Sequence of chain 1.D:
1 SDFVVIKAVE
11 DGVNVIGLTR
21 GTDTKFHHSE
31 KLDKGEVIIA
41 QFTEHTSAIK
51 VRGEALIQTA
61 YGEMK

Binding-site contacts:
Ligand atom C contacts residue GLN41 of chain 1.E at 4.4 Å.
Ligand atom CD2 contacts residue THR43 of chain 1.D at 3.8 Å.
Ligand atom O contacts residue SER1 of chain 1.E at 2.9 Å (h-bond).
Ligand atom CB contacts residue PHE42 of chain 1.D at 3.8 Å (hydrophobic).
Ligand atom NE1 contacts residue GLU44 of chain 1.D at 3.6 Å.
Ligand atom CD1 contacts residue THR43 of chain 1.D at 3.8 Å.
Ligand atom CG contacts residue GLU44 of chain 1.D at 3.9 Å.
Ligand atom CB contacts residue ARG20 of chain 1.D at 3.6 Å.
Ligand atom CA contacts residue SER1 of chain 1.D at 3.3 Å.
Ligand atom N contacts residue GLN41 of chain 1.E at 3.1 Å (h-bond).
Ligand atom CB contacts residue THR43 of chain 1.D at 4.0 Å.
Ligand atom C contacts residue ARG20 of chain 1.D at 4.4 Å.
Ligand atom CE3 contacts residue THR43 of chain 1.D at 4.2 Å.
Ligand atom CG contacts residue SER1 of chain 1.D at 4.4 Å.
Ligand atom N contacts residue SER1 of chain 1.D at 2.8 Å (h-bond).
Ligand atom CH2 contacts residue GLU44 of chain 1.D at 4.0 Å.
Ligand atom CA contacts residue GLN41 of chain 1.E at 4.2 Å.
Ligand atom C contacts residue SER1 of chain 1.E at 3.8 Å.
Ligand atom CD1 contacts residue PHE42 of chain 1.D at 4.2 Å (hydrophobic).
Ligand atom CE3 contacts residue GLU44 of chain 1.D at 4.3 Å.
Ligand atom CZ3 contacts residue ARG20 of chain 1.D at 3.9 Å.
Ligand atom CE2 contacts residue GLU44 of chain 1.D at 3.6 Å.
Ligand atom CD2 contacts residue GLU44 of chain 1.D at 3.8 Å.
Ligand atom CE3 contacts residue ARG20 of chain 1.D at 3.6 Å.
Ligand atom O contacts residue ARG20 of chain 1.D at 4.1 Å.
Ligand atom CD1 contacts residue GLU44 of chain 1.D at 3.8 Å.
Ligand atom N contacts residue ASP2 of chain 1.D at 4.4 Å.
Ligand atom CB contacts residue SER1 of chain 1.D at 3.4 Å.
Ligand atom CZ3 contacts residue GLU44 of chain 1.D at 4.3 Å.
Ligand atom CD2 contacts residue ARG20 of chain 1.D at 4.2 Å.
Ligand atom CE2 contacts residue THR43 of chain 1.D at 4.1 Å.
Ligand atom O contacts residue GLN41 of chain 1.E at 3.8 Å.
Ligand atom CG contacts residue THR43 of chain 1.D at 3.6 Å.
Ligand atom CG contacts residue PHE42 of chain 1.D at 4.3 Å (hydrophobic).
Ligand atom NE1 contacts residue THR43 of chain 1.D at 4.1 Å.
Ligand atom N contacts residue SER1 of chain 1.E at 3.7 Å.
Ligand atom CG contacts residue ARG20 of chain 1.D at 4.2 Å.
Ligand atom N contacts residue PHE42 of chain 1.D at 4.4 Å.
Ligand atom CZ2 contacts residue GLU44 of chain 1.D at 3.7 Å.
Ligand atom OXT contacts residue SER1 of chain 1.E at 4.2 Å.

Sequence of chain 1.E:
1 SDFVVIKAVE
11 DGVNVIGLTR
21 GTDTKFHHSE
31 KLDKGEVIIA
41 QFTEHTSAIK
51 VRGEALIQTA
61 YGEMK

This protein binds this small molecule.
Small molecule (SMILES): N[C@@H](Cc1c[nH]c2ccccc12)C(=O)O